Sequence of chain 1.B:
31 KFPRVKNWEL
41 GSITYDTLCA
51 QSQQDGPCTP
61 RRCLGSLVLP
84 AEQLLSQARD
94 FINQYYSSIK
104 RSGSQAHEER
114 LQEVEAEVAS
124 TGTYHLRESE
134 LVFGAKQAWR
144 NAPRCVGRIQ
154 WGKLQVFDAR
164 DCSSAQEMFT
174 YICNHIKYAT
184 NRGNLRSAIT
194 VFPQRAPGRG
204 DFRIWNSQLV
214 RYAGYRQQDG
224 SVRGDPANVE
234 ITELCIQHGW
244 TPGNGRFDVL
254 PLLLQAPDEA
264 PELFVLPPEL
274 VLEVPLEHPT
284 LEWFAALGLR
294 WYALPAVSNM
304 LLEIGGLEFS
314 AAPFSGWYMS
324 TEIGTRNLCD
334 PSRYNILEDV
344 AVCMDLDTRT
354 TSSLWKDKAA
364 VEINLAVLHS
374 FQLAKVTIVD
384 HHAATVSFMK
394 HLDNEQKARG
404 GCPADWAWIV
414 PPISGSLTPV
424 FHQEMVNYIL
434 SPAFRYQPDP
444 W

The protein below binds the small molecule below.
Small molecule (SMILES): Cc1cc(N)nc(CCc2cccc(CCc3cc(C)nc(N)c3)n2)c1

Binding-site contacts:
Ligand atom N10 contacts residue HEM1 of chain 1.I at 4.0 Å.
Ligand atom N20 contacts residue ASN302 of chain 1.B at 3.9 Å.
Ligand atom C14 contacts residue HEM1 of chain 1.I at 3.6 Å.
Ligand atom C16 contacts residue HEM1 of chain 1.I at 3.7 Å.
Ligand atom C11 contacts residue VAL300 of chain 1.B at 3.6 Å (hydrophobic).
Ligand atom C24 contacts residue TYR439 of chain 1.B at 3.5 Å (hydrophobic).
Ligand atom C5 contacts residue HEM1 of chain 1.I at 3.5 Å.
Ligand atom C8 contacts residue ACT1 of chain 1.K at 3.9 Å.
Ligand atom N23 contacts residue ASN302 of chain 1.B at 3.5 Å (h-bond).
Ligand atom C13 contacts residue HEM1 of chain 1.I at 3.5 Å.
Ligand atom N26 contacts residue GLU325 of chain 1.B at 2.7 Å (salt-bridge).
Ligand atom C25 contacts residue HEM1 of chain 1.I at 3.5 Å.
Ligand atom C7 contacts residue VAL300 of chain 1.B at 3.9 Å (hydrophobic).
Ligand atom C2 contacts residue GLU325 of chain 1.B at 3.6 Å.
Ligand atom C2 contacts residue PRO298 of chain 1.B at 4.0 Å (hydrophobic).
Ligand atom C25 contacts residue PRO298 of chain 1.B at 3.9 Å (hydrophobic).
Ligand atom C21 contacts residue ASN302 of chain 1.B at 3.5 Å.
Ligand atom C6 contacts residue GLU325 of chain 1.B at 3.5 Å.
Ligand atom C9 contacts residue HEM1 of chain 1.I at 3.7 Å.
Ligand atom C7 contacts residue GLU325 of chain 1.B at 3.7 Å.
Ligand atom C3 contacts residue PRO298 of chain 1.B at 4.0 Å (hydrophobic).
Ligand atom N1 contacts residue GLU325 of chain 1.B at 2.8 Å (salt-bridge).
Ligand atom C22 contacts residue ASN302 of chain 1.B at 3.8 Å.
Ligand atom C8 contacts residue GLU325 of chain 1.B at 3.5 Å.
Ligand atom N10 contacts residue VAL300 of chain 1.B at 3.5 Å.
Ligand atom C8 contacts residue HEM1 of chain 1.I at 3.5 Å.
Ligand atom N26 contacts residue TRP320 of chain 1.B at 2.9 Å (h-bond).
Ligand atom C12 contacts residue HEM1 of chain 1.I at 3.2 Å.
Ligand atom C4 contacts residue PRO298 of chain 1.B at 3.9 Å (hydrophobic).
Ligand atom C18 contacts residue TYR439 of chain 1.B at 3.5 Å (hydrophobic).
Ligand atom C6 contacts residue HEM1 of chain 1.I at 4.0 Å.
Ligand atom C7 contacts residue ACT1 of chain 1.K at 3.7 Å.
Ligand atom N26 contacts residue HEM1 of chain 1.I at 3.3 Å.
Ligand atom C9 contacts residue VAL300 of chain 1.B at 3.7 Å (hydrophobic).
Ligand atom C12 contacts residue VAL300 of chain 1.B at 3.8 Å (hydrophobic).
Ligand atom C6 contacts residue TRP320 of chain 1.B at 3.8 Å (hydrophobic).
Ligand atom C15 contacts residue HEM1 of chain 1.I at 3.9 Å.
Ligand atom C3 contacts residue VAL300 of chain 1.B at 3.9 Å (hydrophobic).
Ligand atom C25 contacts residue GLY319 of chain 1.B at 3.7 Å.
Ligand atom C11 contacts residue HEM1 of chain 1.I at 3.8 Å.